Binding-site contacts:
Ligand atom O4 contacts residue VAL168 of chain 3.A at 3.9 Å.
Ligand atom C12 contacts residue PHE337 of chain 3.A at 4.2 Å (hydrophobic).
Ligand atom C9 contacts residue PHE339 of chain 3.A at 4.1 Å (hydrophobic).
Ligand atom O8 contacts residue MET338 of chain 3.A at 3.1 Å (h-bond).
Ligand atom C9 contacts residue PHE337 of chain 3.A at 3.4 Å (hydrophobic).
Ligand atom C12 contacts residue ALA98 of chain 3.A at 3.5 Å (hydrophobic).
Ligand atom N3 contacts residue VAL168 of chain 3.A at 3.0 Å (h-bond).
Ligand atom N5 contacts residue LEU103 of chain 3.A at 3.9 Å.
Ligand atom C6 contacts residue LEU103 of chain 3.A at 3.9 Å (hydrophobic).
Ligand atom N1 contacts residue VAL168 of chain 3.A at 2.8 Å (h-bond).
Ligand atom O8 contacts residue PHE337 of chain 3.A at 3.5 Å.
Ligand atom O4 contacts residue LYS96 of chain 3.A at 3.4 Å.
Ligand atom N5 contacts residue LYS96 of chain 3.A at 3.3 Å.
Ligand atom C13 contacts residue LYS96 of chain 3.A at 3.6 Å.
Ligand atom C10 contacts residue PHE337 of chain 3.A at 3.2 Å (hydrophobic).
Ligand atom C14 contacts residue LYS96 of chain 3.A at 3.8 Å.
Ligand atom C2 contacts residue VAL168 of chain 3.A at 3.6 Å (hydrophobic).
Ligand atom C11 contacts residue PHE46 of chain 3.A at 3.6 Å (hydrophobic).
Ligand atom N1 contacts residue LEU167 of chain 3.A at 4.0 Å.
Ligand atom C2 contacts residue LEU167 of chain 3.A at 3.9 Å (hydrophobic).
Ligand atom C13 contacts residue LEU103 of chain 3.A at 3.8 Å (hydrophobic).
Ligand atom N3 contacts residue LEU167 of chain 3.A at 3.6 Å.
Ligand atom N1 contacts residue MET338 of chain 3.A at 3.0 Å (h-bond).
Ligand atom C7 contacts residue MET338 of chain 3.A at 4.1 Å (hydrophobic).
Ligand atom N1 contacts residue VAL173 of chain 3.A at 4.0 Å.
Ligand atom C10 contacts residue PHE46 of chain 3.A at 4.0 Å (hydrophobic).
Ligand atom O8 contacts residue PHE339 of chain 3.A at 3.4 Å.
Ligand atom C14 contacts residue LEU103 of chain 3.A at 3.7 Å (hydrophobic).
Ligand atom O4 contacts residue LEU103 of chain 3.A at 4.1 Å.
Ligand atom C2 contacts residue LEU103 of chain 3.A at 4.1 Å (hydrophobic).
Ligand atom C11 contacts residue PHE337 of chain 3.A at 3.8 Å (hydrophobic).
Ligand atom C12 contacts residue ALA101 of chain 3.A at 3.9 Å (hydrophobic).
Ligand atom C14 contacts residue PHE337 of chain 3.A at 4.1 Å (hydrophobic).
Ligand atom C11 contacts residue ALA98 of chain 3.A at 3.8 Å (hydrophobic).
Ligand atom C12 contacts residue PHE46 of chain 3.A at 3.6 Å (hydrophobic).
Ligand atom C10 contacts residue PHE339 of chain 3.A at 3.6 Å (hydrophobic).
Ligand atom C13 contacts residue PHE46 of chain 3.A at 4.0 Å (hydrophobic).
Ligand atom C7 contacts residue PHE337 of chain 3.A at 3.7 Å (hydrophobic).
Ligand atom O4 contacts residue PHE166 of chain 3.A at 4.1 Å.
Ligand atom C7 contacts residue PHE339 of chain 3.A at 3.9 Å (hydrophobic).

Sequence of chain 3.A:
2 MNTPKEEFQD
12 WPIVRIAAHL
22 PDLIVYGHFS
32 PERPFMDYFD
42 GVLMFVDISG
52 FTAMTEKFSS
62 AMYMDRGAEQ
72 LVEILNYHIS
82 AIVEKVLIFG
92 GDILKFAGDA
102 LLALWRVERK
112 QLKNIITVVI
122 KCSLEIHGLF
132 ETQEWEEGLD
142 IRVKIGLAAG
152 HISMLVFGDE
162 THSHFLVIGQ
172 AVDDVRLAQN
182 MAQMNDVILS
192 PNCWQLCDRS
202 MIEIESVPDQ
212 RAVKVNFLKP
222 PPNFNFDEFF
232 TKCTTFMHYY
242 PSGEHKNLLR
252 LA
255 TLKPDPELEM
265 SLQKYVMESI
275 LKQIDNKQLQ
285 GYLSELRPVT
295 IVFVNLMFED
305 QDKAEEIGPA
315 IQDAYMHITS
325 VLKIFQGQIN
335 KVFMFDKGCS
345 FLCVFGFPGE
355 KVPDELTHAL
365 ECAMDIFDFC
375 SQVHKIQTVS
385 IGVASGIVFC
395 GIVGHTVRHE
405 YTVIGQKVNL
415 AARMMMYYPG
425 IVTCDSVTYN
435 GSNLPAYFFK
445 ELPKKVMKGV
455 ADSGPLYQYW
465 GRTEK

The protein below binds the small molecule below.
Small molecule (SMILES): Nc1nonc1C(=O)c1ccccc1